Binding-site contacts:
Ligand atom CBQ contacts residue LEU411 of chain 1.A at 4.0 Å (hydrophobic).
Ligand atom OAE contacts residue PHE487 of chain 1.B at 3.8 Å.
Ligand atom CBD contacts residue LEU411 of chain 1.A at 3.4 Å (hydrophobic).
Ligand atom OAI contacts residue SER408 of chain 1.A at 2.4 Å (h-bond).
Ligand atom CBQ contacts residue SER408 of chain 1.A at 3.7 Å.
Ligand atom CBT contacts residue PHE412 of chain 1.A at 3.7 Å (hydrophobic).
Ligand atom CBS contacts residue SER408 of chain 1.A at 3.4 Å.
Ligand atom CBF contacts residue PHE487 of chain 1.B at 3.9 Å (hydrophobic).
Ligand atom CBC contacts residue ILE469 of chain 1.A at 4.0 Å (hydrophobic).
Ligand atom CBP contacts residue TYR407 of chain 1.A at 3.3 Å (hydrophobic).
Ligand atom OAE contacts residue THR446 of chain 1.A at 3.1 Å (h-bond).
Ligand atom OAI contacts residue TYR407 of chain 1.A at 3.6 Å.
Ligand atom OAG contacts residue TYR407 of chain 1.A at 2.5 Å (h-bond).
Ligand atom CAN contacts residue MET443 of chain 1.A at 3.6 Å (hydrophobic).
Ligand atom CBR contacts residue TYR407 of chain 1.A at 3.5 Å (hydrophobic).
Ligand atom CBL contacts residue ILE541 of chain 1.B at 4.0 Å (hydrophobic).
Ligand atom CBM contacts residue LEU449 of chain 1.A at 3.7 Å (hydrophobic).
Ligand atom CBJ contacts residue LEU542 of chain 1.B at 4.0 Å (hydrophobic).
Ligand atom OAH contacts residue SER408 of chain 1.A at 3.1 Å (h-bond).
Ligand atom CBS contacts residue TYR407 of chain 1.A at 3.5 Å (hydrophobic).
Ligand atom OAE contacts residue MET443 of chain 1.A at 3.8 Å.
Ligand atom CBS contacts residue ARG453 of chain 1.A at 4.0 Å.
Ligand atom CBN contacts residue TYR407 of chain 1.A at 3.7 Å (hydrophobic).
Ligand atom CBN contacts residue LEU449 of chain 1.A at 4.1 Å (hydrophobic).
Ligand atom CAK contacts residue LEU411 of chain 1.A at 3.9 Å (hydrophobic).
Ligand atom CAU contacts residue THR446 of chain 1.A at 3.6 Å.
Ligand atom CBM contacts residue THR446 of chain 1.A at 3.5 Å.
Ligand atom OAD contacts residue MET443 of chain 1.A at 3.4 Å.
Ligand atom CAT contacts residue MET443 of chain 1.A at 3.9 Å (hydrophobic).
Ligand atom OAH contacts residue TYR450 of chain 1.A at 3.8 Å.
Ligand atom OAI contacts residue ARG453 of chain 1.A at 2.9 Å (salt-bridge).
Ligand atom CBK contacts residue TYR407 of chain 1.A at 3.6 Å (hydrophobic).
Ligand atom CBT contacts residue TYR450 of chain 1.A at 3.7 Å (hydrophobic).
Ligand atom CAP contacts residue LEU411 of chain 1.A at 3.4 Å (hydrophobic).
Ligand atom CBT contacts residue ASN447 of chain 1.A at 3.3 Å.
Ligand atom OAD contacts residue LEU411 of chain 1.A at 4.0 Å.
Ligand atom CBO contacts residue LEU411 of chain 1.A at 3.7 Å (hydrophobic).
Ligand atom CBK contacts residue THR446 of chain 1.A at 3.7 Å.
Ligand atom OAF contacts residue THR446 of chain 1.A at 3.0 Å.
Ligand atom CBT contacts residue LEU411 of chain 1.A at 4.1 Å (hydrophobic).

Sequence of chain 1.B:
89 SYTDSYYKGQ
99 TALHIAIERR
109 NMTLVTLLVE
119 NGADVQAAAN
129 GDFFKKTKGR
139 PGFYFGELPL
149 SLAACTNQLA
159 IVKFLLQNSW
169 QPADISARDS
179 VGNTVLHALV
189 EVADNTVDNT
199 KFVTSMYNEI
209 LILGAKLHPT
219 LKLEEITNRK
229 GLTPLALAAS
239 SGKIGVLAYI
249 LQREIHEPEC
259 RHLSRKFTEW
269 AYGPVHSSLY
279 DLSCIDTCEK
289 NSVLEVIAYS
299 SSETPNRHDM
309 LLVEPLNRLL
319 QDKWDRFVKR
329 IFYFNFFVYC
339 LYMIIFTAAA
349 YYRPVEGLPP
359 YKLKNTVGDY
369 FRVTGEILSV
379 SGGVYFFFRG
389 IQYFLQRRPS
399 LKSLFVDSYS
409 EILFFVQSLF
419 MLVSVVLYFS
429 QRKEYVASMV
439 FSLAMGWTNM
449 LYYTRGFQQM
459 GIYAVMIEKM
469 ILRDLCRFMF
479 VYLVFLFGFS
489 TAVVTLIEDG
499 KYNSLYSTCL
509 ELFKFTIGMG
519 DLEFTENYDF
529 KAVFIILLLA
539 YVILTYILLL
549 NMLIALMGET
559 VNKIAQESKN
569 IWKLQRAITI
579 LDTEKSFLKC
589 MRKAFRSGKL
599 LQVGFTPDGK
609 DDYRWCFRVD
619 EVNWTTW

Sequence of chain 1.A:
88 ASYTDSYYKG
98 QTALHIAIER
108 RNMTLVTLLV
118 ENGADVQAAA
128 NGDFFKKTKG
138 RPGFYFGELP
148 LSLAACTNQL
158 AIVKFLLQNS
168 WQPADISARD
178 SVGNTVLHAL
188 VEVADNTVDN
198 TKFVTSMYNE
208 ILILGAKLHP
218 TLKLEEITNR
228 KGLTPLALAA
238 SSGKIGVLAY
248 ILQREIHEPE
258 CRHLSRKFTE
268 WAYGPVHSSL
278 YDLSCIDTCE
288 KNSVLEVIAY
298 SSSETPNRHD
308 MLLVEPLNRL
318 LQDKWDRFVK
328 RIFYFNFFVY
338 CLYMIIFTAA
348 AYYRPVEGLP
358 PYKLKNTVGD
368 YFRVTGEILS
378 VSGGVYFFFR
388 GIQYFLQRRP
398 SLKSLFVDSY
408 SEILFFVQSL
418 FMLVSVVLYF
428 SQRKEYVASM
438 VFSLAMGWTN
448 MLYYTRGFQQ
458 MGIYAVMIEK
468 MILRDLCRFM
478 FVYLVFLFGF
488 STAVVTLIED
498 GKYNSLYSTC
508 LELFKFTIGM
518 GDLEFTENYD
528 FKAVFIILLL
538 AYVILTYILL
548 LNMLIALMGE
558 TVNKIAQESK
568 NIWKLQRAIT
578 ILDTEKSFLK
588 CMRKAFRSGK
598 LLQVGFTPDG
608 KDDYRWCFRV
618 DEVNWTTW

This protein binds this small molecule.
Small molecule (SMILES): C=C(C)[C@]12C[C@@H](C)[C@@]34O[C@](Cc5ccccc5)(O[C@@H]1[C@@H]3C=C(COC(=O)Cc1ccc(O)c(OC)c1)C[C@]1(O)C(=O)C(C)=C[C@@H]41)O2